Sequence of chain 1.A:
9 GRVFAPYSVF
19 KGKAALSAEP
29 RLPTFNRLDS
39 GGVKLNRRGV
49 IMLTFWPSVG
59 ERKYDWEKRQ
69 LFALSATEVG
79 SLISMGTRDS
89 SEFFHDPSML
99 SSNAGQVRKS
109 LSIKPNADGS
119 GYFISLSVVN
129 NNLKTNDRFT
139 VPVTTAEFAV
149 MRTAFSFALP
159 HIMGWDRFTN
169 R

Sequence of chain 23.A:
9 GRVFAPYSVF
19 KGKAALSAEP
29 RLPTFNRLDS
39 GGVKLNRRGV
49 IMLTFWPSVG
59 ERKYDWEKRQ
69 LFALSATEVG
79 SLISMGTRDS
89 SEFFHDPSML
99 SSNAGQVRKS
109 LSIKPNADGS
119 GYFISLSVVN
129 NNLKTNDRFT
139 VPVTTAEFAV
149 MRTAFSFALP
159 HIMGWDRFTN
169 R

The protein below binds the small molecule below.
Small molecule (SMILES): Cc1cn([C@H]2C[C@H](O[P](=O)(O)OC[C@H]3O[C@@H](n4cc(C)c(=O)[nH]c4=O)C[C@@H]3O[P](=O)(O)OC[C@H]3O[C@@H](n4cc(C)c(=O)[nH]c4=O)C[C@@H]3O)[C@@H](CO[P](=O)(O)O[C@H]3C[C@H](n4cc(C)c(=O)[nH]c4=O)O[C@@H]3CO[P](=O)(O)O[C@H]3C[C@H](n4cc(C)c(=O)[nH]c4=O)O[C@@H]3CO[P](=O)(O)O[C@H]3C[C@H](n4cc(C)c(=O)[nH]c4=O)O[C@@H]3CO[P](=O)(O)O[C@H]3C[C@H](n4cc(C)c(=O)[nH]c4=O)O[C@@H]3CO[P](=O)(O)O[C@H]3C[C@H](n4cc(C)c(=O)[nH]c4=O)O[C@@H]3CO[P](=O)(O)O[C@H]3C[C@H](n4cc(C)c(=O)[nH]c4=O)O[C@@H]3COP(=O)=O)O2)c(=O)[nH]c1=O

Sequence of chain 14.A:
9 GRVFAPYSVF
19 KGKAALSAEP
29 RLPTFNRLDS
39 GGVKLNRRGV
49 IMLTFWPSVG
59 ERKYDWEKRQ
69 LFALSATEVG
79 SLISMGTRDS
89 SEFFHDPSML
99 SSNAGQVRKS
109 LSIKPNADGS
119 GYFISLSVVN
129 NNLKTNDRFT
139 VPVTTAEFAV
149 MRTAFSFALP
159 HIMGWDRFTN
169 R

Binding-site contacts:
Ligand atom O4' contacts residue MET50 of chain 23.A at 3.4 Å.
Ligand atom C6 contacts residue TRP64 of chain 1.A at 3.2 Å (hydrophobic).
Ligand atom C4 contacts residue PHE12 of chain 1.A at 3.2 Å (hydrophobic).
Ligand atom O4 contacts residue PHE92 of chain 23.A at 3.5 Å (h-bond).
Ligand atom C2 contacts residue TRP64 of chain 1.A at 3.5 Å (hydrophobic).
Ligand atom O2 contacts residue TRP64 of chain 1.A at 3.1 Å.
Ligand atom O2 contacts residue ARG60 of chain 1.A at 3.0 Å.
Ligand atom C5' contacts residue TYR62 of chain 1.A at 3.2 Å (hydrophobic).
Ligand atom N3 contacts residue LYS21 of chain 14.A at 2.8 Å.
Ligand atom C4 contacts residue PHE92 of chain 23.A at 3.3 Å (hydrophobic).
Ligand atom C2 contacts residue PHE12 of chain 1.A at 2.9 Å (hydrophobic).
Ligand atom O4' contacts residue TRP64 of chain 1.A at 2.9 Å (h-bond).
Ligand atom C4 contacts residue PHE18 of chain 1.A at 3.3 Å (hydrophobic).
Ligand atom OP1 contacts residue ALA71 of chain 23.A at 2.9 Å (h-bond).
Ligand atom C5 contacts residue PHE18 of chain 1.A at 3.4 Å (hydrophobic).
Ligand atom O3' contacts residue ALA71 of chain 23.A at 3.4 Å.
Ligand atom OP1 contacts residue TYR62 of chain 1.A at 2.8 Å (h-bond).
Ligand atom OP1 contacts residue HIS93 of chain 23.A at 2.7 Å (h-bond).
Ligand atom N3 contacts residue PHE18 of chain 1.A at 3.4 Å.
Ligand atom OP1 contacts residue LYS61 of chain 1.A at 3.0 Å.
Ligand atom N3 contacts residue PHE92 of chain 23.A at 3.0 Å (h-bond).
Ligand atom O4 contacts residue PRO14 of chain 1.A at 3.5 Å.
Ligand atom O2 contacts residue ASP94 of chain 23.A at 3.0 Å (salt-bridge).
Ligand atom OP2 contacts residue LYS107 of chain 23.A at 2.6 Å (salt-bridge).
Ligand atom O2 contacts residue MET97 of chain 23.A at 3.4 Å.
Ligand atom O2 contacts residue LEU98 of chain 23.A at 3.4 Å.
Ligand atom C7 contacts residue TRP64 of chain 1.A at 3.5 Å (hydrophobic).
Ligand atom O4 contacts residue PHE12 of chain 1.A at 3.2 Å.
Ligand atom C4 contacts residue LYS21 of chain 14.A at 3.4 Å.
Ligand atom C7 contacts residue HIS93 of chain 23.A at 3.5 Å.
Ligand atom O4' contacts residue HIS93 of chain 23.A at 3.4 Å.
Ligand atom C1' contacts residue ASP94 of chain 23.A at 3.5 Å.
Ligand atom O2 contacts residue PHE12 of chain 1.A at 3.2 Å.
Ligand atom OP1 contacts residue LYS107 of chain 23.A at 2.8 Å (salt-bridge).
Ligand atom C5 contacts residue HIS93 of chain 23.A at 3.5 Å.
Ligand atom C1' contacts residue LEU98 of chain 23.A at 3.5 Å (hydrophobic).
Ligand atom O4 contacts residue LYS21 of chain 14.A at 2.9 Å (salt-bridge).
Ligand atom N1 contacts residue PHE12 of chain 1.A at 3.3 Å.
Ligand atom O4 contacts residue SER16 of chain 1.A at 3.0 Å (h-bond).
Ligand atom N3 contacts residue PHE12 of chain 1.A at 2.9 Å.